The small molecule below binds the protein below.
Small molecule (SMILES): CC(=O)N[C@@H]1[C@@H](O)[C@H](O)[C@@H](CO)O[C@H]1O

Sequence of chain 3.A:
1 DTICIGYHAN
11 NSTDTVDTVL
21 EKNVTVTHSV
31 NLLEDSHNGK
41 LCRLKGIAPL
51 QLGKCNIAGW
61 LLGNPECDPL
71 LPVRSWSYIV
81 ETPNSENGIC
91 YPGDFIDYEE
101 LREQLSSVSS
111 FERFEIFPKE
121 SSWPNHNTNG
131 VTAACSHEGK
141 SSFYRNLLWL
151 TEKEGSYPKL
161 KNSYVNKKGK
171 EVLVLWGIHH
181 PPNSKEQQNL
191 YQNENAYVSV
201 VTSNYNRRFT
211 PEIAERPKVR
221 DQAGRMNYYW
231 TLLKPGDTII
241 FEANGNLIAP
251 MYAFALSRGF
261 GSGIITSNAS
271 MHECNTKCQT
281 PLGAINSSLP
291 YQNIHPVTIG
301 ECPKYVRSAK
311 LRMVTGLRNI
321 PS

Binding-site contacts:
Ligand atom O7 contacts residue ASN11 of chain 3.A at 2.8 Å (h-bond).
Ligand atom N2 contacts residue ASN11 of chain 3.A at 2.9 Å (h-bond).
Ligand atom C1 contacts residue ASN11 of chain 3.A at 1.4 Å.
Ligand atom C5 contacts residue ASN11 of chain 3.A at 3.6 Å.
Ligand atom O6 contacts residue ASN11 of chain 3.A at 4.0 Å.
Ligand atom C2 contacts residue ASN11 of chain 3.A at 2.5 Å.
Ligand atom C4 contacts residue ASN11 of chain 3.A at 4.2 Å.
Ligand atom C3 contacts residue ASN11 of chain 3.A at 3.8 Å.
Ligand atom O5 contacts residue ASN11 of chain 3.A at 2.4 Å (h-bond).
Ligand atom C7 contacts residue ASN11 of chain 3.A at 3.0 Å.
Ligand atom C6 contacts residue ASN11 of chain 3.A at 4.1 Å.
Ligand atom C8 contacts residue ASN11 of chain 3.A at 4.3 Å.